Sequence of chain 1.A:
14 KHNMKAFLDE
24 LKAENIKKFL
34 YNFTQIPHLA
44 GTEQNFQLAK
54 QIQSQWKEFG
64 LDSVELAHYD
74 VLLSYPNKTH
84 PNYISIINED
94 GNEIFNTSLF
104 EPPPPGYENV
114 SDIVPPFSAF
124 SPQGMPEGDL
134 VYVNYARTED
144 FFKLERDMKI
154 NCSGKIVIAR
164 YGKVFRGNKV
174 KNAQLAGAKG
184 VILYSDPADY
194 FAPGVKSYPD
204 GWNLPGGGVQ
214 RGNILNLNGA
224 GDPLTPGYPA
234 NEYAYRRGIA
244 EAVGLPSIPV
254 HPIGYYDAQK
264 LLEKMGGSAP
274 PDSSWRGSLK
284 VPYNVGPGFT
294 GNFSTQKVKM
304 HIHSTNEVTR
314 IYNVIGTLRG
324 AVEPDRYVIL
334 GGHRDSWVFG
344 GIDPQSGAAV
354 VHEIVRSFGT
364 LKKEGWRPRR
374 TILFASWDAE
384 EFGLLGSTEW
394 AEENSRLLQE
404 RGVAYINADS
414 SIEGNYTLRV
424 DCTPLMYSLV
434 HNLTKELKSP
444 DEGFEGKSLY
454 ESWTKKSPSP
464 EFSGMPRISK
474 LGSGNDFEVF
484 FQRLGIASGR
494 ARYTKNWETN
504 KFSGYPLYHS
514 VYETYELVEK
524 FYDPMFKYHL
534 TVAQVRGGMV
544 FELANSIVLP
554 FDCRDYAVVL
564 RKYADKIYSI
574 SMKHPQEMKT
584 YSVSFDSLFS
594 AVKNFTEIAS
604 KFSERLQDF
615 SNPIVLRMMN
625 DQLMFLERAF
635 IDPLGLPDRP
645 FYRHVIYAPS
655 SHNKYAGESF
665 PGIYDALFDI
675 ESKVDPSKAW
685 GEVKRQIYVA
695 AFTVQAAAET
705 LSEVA

A small-molecule ligand and the protein it binds are described below.
Small molecule (SMILES): CC(=O)N[C@H]1[C@H](O[C@H]2[C@H](O)[C@@H](NC(C)=O)CO[C@@H]2CO)O[C@H](CO)[C@@H](O[C@@H]2O[C@H](CO[C@H]3O[C@H](CO)[C@@H](O)[C@H](O)[C@@H]3O)[C@@H](O)[C@H](O[C@H]3O[C@H](CO)[C@@H](O)[C@H](O)[C@@H]3O)[C@@H]2O)[C@@H]1O

Binding-site contacts:
Ligand atom O4 contacts residue ARG313 of chain 2.A at 3.8 Å.
Ligand atom C1 contacts residue ASN597 of chain 1.A at 1.4 Å.
Ligand atom O2 contacts residue HIS71 of chain 2.A at 2.9 Å (h-bond).
Ligand atom C8 contacts residue ALA594 of chain 1.A at 3.8 Å (hydrophobic).
Ligand atom C1 contacts residue ARG313 of chain 2.A at 3.9 Å.
Ligand atom N2 contacts residue GLN699 of chain 1.A at 3.5 Å (h-bond).
Ligand atom O5 contacts residue HIS71 of chain 2.A at 3.5 Å.
Ligand atom C7 contacts residue GLN699 of chain 1.A at 3.4 Å.
Ligand atom C5 contacts residue ASN597 of chain 1.A at 3.5 Å.
Ligand atom C2 contacts residue SER593 of chain 1.A at 3.6 Å.
Ligand atom O2 contacts residue ARG313 of chain 2.A at 3.5 Å (salt-bridge).
Ligand atom C3 contacts residue ARG313 of chain 2.A at 3.7 Å.
Ligand atom N2 contacts residue ASN597 of chain 1.A at 3.0 Å (h-bond).
Ligand atom O2 contacts residue GLU235 of chain 2.A at 2.6 Å (salt-bridge).
Ligand atom O7 contacts residue GLN699 of chain 1.A at 3.3 Å (h-bond).
Ligand atom C3 contacts residue ASN597 of chain 1.A at 3.8 Å.
Ligand atom C5 contacts residue GLU235 of chain 2.A at 3.8 Å.
Ligand atom O3 contacts residue GLU235 of chain 2.A at 3.6 Å.
Ligand atom C1 contacts residue SER593 of chain 1.A at 3.6 Å.
Ligand atom C4 contacts residue ARG313 of chain 2.A at 3.5 Å.
Ligand atom C2 contacts residue ARG313 of chain 2.A at 3.8 Å.
Ligand atom C8 contacts residue TYR236 of chain 2.A at 3.8 Å (hydrophobic).
Ligand atom C6 contacts residue HIS71 of chain 2.A at 3.9 Å.
Ligand atom O6 contacts residue LEU69 of chain 2.A at 2.6 Å (h-bond).
Ligand atom C2 contacts residue ASN597 of chain 1.A at 2.4 Å.
Ligand atom C8 contacts residue SER590 of chain 1.A at 3.5 Å.
Ligand atom O5 contacts residue ASN597 of chain 1.A at 2.2 Å (h-bond).
Ligand atom C3 contacts residue ARG313 of chain 2.A at 3.7 Å.
Ligand atom C7 contacts residue SER593 of chain 1.A at 3.8 Å.
Ligand atom N2 contacts residue SER593 of chain 1.A at 2.8 Å (h-bond).
Ligand atom C8 contacts residue SER593 of chain 1.A at 3.8 Å.
Ligand atom C6 contacts residue GLU235 of chain 2.A at 3.8 Å.
Ligand atom C1 contacts residue GLN699 of chain 1.A at 3.8 Å.
Ligand atom C2 contacts residue GLN699 of chain 1.A at 3.7 Å.
Ligand atom O4 contacts residue GLU235 of chain 2.A at 2.5 Å (salt-bridge).
Ligand atom C2 contacts residue GLU235 of chain 2.A at 3.4 Å.
Ligand atom C6 contacts residue LEU69 of chain 2.A at 3.4 Å (hydrophobic).
Ligand atom C4 contacts residue GLU235 of chain 2.A at 3.6 Å.
Ligand atom O3 contacts residue ARG313 of chain 2.A at 3.0 Å (salt-bridge).
Ligand atom C7 contacts residue ASN597 of chain 1.A at 3.8 Å.

Sequence of chain 2.A:
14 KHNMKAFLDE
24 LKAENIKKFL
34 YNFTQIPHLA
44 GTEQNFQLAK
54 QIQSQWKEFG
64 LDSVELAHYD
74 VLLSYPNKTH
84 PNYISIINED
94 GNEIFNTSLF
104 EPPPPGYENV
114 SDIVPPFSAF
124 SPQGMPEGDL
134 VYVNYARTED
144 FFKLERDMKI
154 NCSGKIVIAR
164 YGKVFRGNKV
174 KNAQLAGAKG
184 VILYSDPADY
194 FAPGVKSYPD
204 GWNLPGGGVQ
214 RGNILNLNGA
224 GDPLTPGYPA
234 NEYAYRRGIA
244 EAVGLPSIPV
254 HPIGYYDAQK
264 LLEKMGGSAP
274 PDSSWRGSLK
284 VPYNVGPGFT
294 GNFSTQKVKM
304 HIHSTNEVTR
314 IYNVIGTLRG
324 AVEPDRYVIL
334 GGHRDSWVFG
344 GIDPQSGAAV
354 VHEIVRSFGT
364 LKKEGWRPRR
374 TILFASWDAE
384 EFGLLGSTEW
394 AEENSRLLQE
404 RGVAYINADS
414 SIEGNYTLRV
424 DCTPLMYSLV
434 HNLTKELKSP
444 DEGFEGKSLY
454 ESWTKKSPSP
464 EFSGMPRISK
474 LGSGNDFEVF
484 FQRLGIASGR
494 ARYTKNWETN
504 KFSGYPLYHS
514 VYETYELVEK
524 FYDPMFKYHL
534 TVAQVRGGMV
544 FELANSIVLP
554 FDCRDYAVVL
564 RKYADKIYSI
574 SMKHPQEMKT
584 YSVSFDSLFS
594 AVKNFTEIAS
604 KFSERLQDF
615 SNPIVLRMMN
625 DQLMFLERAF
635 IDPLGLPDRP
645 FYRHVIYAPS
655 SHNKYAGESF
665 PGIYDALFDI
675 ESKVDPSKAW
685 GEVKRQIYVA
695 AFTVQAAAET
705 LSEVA